Sequence of chain 1.C:
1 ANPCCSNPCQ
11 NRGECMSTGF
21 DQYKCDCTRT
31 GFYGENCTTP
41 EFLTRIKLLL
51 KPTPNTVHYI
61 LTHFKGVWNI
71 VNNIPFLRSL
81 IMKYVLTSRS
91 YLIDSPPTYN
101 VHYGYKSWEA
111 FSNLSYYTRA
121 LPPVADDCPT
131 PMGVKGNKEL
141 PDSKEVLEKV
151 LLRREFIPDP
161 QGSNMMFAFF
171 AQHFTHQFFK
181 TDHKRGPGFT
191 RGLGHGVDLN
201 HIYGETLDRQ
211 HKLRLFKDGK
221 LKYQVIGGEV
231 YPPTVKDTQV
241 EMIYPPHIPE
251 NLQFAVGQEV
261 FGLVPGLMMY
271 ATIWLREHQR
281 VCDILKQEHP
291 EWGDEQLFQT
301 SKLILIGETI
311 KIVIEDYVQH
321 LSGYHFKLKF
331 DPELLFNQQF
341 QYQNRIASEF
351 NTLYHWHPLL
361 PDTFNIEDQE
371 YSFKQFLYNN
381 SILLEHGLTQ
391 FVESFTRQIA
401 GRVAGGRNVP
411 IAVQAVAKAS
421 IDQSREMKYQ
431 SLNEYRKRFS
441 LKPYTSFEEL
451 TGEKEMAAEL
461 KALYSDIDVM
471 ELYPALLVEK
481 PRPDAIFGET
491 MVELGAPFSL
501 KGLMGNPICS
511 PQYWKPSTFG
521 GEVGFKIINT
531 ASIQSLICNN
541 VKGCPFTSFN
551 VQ

Binding-site contacts:
Ligand atom C8 contacts residue THR38 of chain 1.C at 4.1 Å.
Ligand atom O7 contacts residue ASN36 of chain 1.C at 2.4 Å (h-bond).
Ligand atom C1 contacts residue TYR23 of chain 1.C at 3.5 Å (hydrophobic).
Ligand atom C2 contacts residue ASN36 of chain 1.C at 2.4 Å.
Ligand atom C7 contacts residue ASN36 of chain 1.C at 2.9 Å.
Ligand atom C8 contacts residue GLU35 of chain 1.C at 3.5 Å.
Ligand atom C5 contacts residue TYR23 of chain 1.C at 4.1 Å (hydrophobic).
Ligand atom C8 contacts residue ASN36 of chain 1.C at 4.3 Å.
Ligand atom O7 contacts residue THR38 of chain 1.C at 3.2 Å (h-bond).
Ligand atom N2 contacts residue GLU35 of chain 1.C at 3.6 Å.
Ligand atom O6 contacts residue PRO8 of chain 1.C at 3.8 Å.
Ligand atom O7 contacts residue GLU35 of chain 1.C at 4.5 Å.
Ligand atom O5 contacts residue ASN36 of chain 1.C at 2.3 Å (h-bond).
Ligand atom C2 contacts residue GLU35 of chain 1.C at 4.5 Å.
Ligand atom C5 contacts residue ASN36 of chain 1.C at 3.6 Å.
Ligand atom C1 contacts residue GLU35 of chain 1.C at 4.3 Å.
Ligand atom O6 contacts residue TYR23 of chain 1.C at 4.2 Å.
Ligand atom C7 contacts residue GLU35 of chain 1.C at 3.9 Å.
Ligand atom C4 contacts residue ASN36 of chain 1.C at 4.1 Å.
Ligand atom C1 contacts residue ASN36 of chain 1.C at 1.4 Å.
Ligand atom N2 contacts residue ASN36 of chain 1.C at 2.9 Å (h-bond).
Ligand atom C7 contacts residue THR38 of chain 1.C at 4.1 Å.
Ligand atom O6 contacts residue SER6 of chain 1.C at 3.5 Å (h-bond).
Ligand atom C3 contacts residue ASN36 of chain 1.C at 3.7 Å.
Ligand atom O5 contacts residue TYR23 of chain 1.C at 3.5 Å (h-bond).
Ligand atom O5 contacts residue PRO8 of chain 1.C at 4.4 Å.

A protein and the small-molecule ligand that binds it are described below.
Small molecule (SMILES): CC(=O)N[C@@H]1[C@@H](O)[C@H](O)[C@@H](CO)O[C@H]1O